Binding-site contacts:
Ligand atom C1 contacts residue THR591 of chain 1.A at 3.8 Å.
Ligand atom C3 contacts residue ASN589 of chain 1.A at 3.8 Å.
Ligand atom C2 contacts residue ASN589 of chain 1.A at 2.4 Å.
Ligand atom C8 contacts residue ILE819 of chain 1.B at 4.2 Å (hydrophobic).
Ligand atom O6 contacts residue ASN589 of chain 1.A at 4.4 Å.
Ligand atom C5 contacts residue ASN589 of chain 1.A at 3.7 Å.
Ligand atom O5 contacts residue ASN589 of chain 1.A at 2.4 Å (h-bond).
Ligand atom C1 contacts residue ASN589 of chain 1.A at 1.4 Å.
Ligand atom C4 contacts residue ASN589 of chain 1.A at 4.2 Å.
Ligand atom O7 contacts residue ASN589 of chain 1.A at 3.7 Å.
Ligand atom C8 contacts residue CYS820 of chain 1.B at 4.1 Å (hydrophobic).
Ligand atom C8 contacts residue ASN589 of chain 1.A at 4.5 Å.
Ligand atom C5 contacts residue THR591 of chain 1.A at 4.5 Å.
Ligand atom N2 contacts residue ASN589 of chain 1.A at 2.8 Å (h-bond).
Ligand atom C7 contacts residue ASN589 of chain 1.A at 3.4 Å.
Ligand atom O6 contacts residue THR591 of chain 1.A at 3.3 Å.
Ligand atom N2 contacts residue ILE819 of chain 1.B at 4.1 Å.
Ligand atom O5 contacts residue THR591 of chain 1.A at 3.3 Å.

Sequence of chain 1.A:
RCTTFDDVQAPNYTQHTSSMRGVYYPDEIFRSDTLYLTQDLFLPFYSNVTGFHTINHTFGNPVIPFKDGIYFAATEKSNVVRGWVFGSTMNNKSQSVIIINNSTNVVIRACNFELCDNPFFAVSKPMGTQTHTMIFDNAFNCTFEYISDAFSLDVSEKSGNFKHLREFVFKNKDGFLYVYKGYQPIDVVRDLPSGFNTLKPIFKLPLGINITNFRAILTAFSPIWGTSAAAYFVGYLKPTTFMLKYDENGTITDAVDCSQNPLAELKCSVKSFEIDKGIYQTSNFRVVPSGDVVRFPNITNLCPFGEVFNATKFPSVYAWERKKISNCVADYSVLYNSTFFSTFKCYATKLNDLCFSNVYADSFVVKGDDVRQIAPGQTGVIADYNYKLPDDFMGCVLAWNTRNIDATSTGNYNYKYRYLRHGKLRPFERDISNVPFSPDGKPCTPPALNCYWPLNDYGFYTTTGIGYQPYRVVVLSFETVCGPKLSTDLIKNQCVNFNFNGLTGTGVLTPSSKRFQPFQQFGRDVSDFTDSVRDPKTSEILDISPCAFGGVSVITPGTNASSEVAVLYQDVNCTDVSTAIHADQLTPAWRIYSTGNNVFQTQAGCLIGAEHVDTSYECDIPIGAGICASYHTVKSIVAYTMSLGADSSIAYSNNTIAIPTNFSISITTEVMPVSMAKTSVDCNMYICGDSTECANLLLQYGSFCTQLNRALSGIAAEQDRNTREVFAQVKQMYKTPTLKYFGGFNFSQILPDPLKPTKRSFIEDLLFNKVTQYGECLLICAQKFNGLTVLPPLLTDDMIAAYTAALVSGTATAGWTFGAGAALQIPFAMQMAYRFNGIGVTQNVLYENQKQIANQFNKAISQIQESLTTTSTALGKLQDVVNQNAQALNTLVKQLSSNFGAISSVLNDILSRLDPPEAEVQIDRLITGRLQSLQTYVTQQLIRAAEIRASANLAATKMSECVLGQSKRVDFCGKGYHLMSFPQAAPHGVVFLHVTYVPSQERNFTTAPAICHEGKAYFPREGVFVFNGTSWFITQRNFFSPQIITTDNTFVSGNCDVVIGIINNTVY

This small molecule binds to this protein.
Small molecule (SMILES): CC(=O)N[C@H]1[C@H](O[C@H]2[C@H](O)[C@@H](NC(C)=O)CO[C@@H]2CO)O[C@H](CO)[C@@H](O)[C@@H]1O

Sequence of chain 1.B:
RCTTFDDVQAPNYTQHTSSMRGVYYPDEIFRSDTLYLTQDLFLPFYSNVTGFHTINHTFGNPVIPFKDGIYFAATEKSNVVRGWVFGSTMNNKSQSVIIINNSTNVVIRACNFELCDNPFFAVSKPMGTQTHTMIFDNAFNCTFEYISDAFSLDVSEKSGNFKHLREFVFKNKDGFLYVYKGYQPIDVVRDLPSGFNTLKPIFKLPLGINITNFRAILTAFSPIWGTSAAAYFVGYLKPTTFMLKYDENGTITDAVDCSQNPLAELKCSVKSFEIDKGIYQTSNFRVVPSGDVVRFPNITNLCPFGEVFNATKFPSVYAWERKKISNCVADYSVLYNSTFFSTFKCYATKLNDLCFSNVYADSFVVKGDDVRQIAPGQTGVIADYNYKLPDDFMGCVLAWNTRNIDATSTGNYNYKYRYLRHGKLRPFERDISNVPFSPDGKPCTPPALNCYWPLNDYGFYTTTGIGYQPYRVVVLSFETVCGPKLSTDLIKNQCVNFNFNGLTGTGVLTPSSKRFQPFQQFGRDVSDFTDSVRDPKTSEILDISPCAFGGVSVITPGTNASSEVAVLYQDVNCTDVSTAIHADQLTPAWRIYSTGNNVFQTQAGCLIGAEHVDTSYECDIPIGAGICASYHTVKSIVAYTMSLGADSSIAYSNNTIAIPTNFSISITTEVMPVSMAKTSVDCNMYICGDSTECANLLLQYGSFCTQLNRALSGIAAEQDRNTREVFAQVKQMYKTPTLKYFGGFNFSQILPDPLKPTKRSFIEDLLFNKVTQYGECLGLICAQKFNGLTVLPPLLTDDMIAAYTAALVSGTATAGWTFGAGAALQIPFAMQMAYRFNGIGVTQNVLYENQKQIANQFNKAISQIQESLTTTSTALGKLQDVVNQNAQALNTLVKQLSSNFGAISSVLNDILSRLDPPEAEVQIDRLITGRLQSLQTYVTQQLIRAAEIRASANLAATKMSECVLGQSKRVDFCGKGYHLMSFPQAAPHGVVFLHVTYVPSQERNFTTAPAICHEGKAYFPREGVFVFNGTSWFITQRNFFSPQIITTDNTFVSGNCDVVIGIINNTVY